Binding-site contacts:
Ligand atom C3 contacts residue ASN603 of chain 1.C at 3.8 Å.
Ligand atom O7 contacts residue ASN603 of chain 1.C at 2.9 Å (h-bond).
Ligand atom C1 contacts residue ASN603 of chain 1.C at 1.4 Å.
Ligand atom C5 contacts residue ASN603 of chain 1.C at 3.7 Å.
Ligand atom C8 contacts residue THR604 of chain 1.C at 4.5 Å.
Ligand atom C4 contacts residue ASN603 of chain 1.C at 4.1 Å.
Ligand atom O7 contacts residue THR604 of chain 1.C at 3.6 Å.
Ligand atom C2 contacts residue ASN603 of chain 1.C at 2.4 Å.
Ligand atom C6 contacts residue ASN603 of chain 1.C at 4.4 Å.
Ligand atom O6 contacts residue ASN603 of chain 1.C at 4.2 Å.
Ligand atom C7 contacts residue ASN603 of chain 1.C at 3.1 Å.
Ligand atom N2 contacts residue ASN603 of chain 1.C at 2.9 Å (h-bond).
Ligand atom O5 contacts residue ASN603 of chain 1.C at 2.4 Å (h-bond).
Ligand atom C8 contacts residue ASN603 of chain 1.C at 4.3 Å.
Ligand atom C7 contacts residue THR604 of chain 1.C at 4.5 Å.

A protein and the small-molecule ligand that binds it are described below.
Small molecule (SMILES): CC(=O)N[C@@H]1[C@@H](O)[C@H](O)[C@@H](CO)O[C@H]1O

Sequence of chain 1.C:
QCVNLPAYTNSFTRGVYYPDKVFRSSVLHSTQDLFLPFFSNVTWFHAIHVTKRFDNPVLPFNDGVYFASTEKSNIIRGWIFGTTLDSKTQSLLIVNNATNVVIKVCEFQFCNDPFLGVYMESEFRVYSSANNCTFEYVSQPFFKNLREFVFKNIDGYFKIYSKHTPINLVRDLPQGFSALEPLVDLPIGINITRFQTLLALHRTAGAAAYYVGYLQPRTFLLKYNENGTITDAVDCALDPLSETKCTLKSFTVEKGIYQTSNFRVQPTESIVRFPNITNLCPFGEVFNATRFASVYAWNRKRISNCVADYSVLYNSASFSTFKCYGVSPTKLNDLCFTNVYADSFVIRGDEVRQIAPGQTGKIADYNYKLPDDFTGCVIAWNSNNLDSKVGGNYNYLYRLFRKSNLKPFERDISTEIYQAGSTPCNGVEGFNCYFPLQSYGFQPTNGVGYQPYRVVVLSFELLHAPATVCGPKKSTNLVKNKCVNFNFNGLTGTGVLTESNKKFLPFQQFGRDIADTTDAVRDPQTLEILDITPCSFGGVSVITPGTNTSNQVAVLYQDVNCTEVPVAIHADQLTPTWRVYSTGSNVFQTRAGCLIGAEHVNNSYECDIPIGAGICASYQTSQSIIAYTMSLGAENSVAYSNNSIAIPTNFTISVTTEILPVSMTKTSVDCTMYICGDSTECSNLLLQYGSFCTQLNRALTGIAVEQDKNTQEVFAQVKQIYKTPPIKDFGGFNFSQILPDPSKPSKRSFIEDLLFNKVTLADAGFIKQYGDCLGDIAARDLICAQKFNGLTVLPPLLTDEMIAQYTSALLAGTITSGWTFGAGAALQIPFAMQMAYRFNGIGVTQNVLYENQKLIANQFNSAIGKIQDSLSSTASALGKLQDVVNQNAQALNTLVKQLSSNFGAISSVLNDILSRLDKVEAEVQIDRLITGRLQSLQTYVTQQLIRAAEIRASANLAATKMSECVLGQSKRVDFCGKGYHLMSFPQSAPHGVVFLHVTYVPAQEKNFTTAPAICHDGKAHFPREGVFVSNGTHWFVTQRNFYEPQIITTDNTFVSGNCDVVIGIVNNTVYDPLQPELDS